Sequence of chain 1.B:
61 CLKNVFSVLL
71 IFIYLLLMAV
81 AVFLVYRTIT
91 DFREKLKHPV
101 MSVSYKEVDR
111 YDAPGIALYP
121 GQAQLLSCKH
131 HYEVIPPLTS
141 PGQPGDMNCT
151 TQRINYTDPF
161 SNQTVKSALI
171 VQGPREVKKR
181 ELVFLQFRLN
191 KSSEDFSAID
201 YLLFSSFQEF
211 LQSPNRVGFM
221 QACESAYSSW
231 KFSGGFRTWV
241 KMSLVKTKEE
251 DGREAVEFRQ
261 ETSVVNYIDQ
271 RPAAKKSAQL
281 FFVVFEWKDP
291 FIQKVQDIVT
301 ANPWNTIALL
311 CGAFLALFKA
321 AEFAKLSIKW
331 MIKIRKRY

Binding-site contacts:
Ligand atom C2 contacts residue ASN148 of chain 1.B at 2.5 Å.
Ligand atom C1 contacts residue ASN148 of chain 1.B at 1.4 Å.
Ligand atom N2 contacts residue ASN148 of chain 1.B at 2.9 Å (h-bond).
Ligand atom C5 contacts residue ASN148 of chain 1.B at 3.7 Å.
Ligand atom C8 contacts residue MET147 of chain 1.B at 4.0 Å (hydrophobic).
Ligand atom O7 contacts residue ASN148 of chain 1.B at 4.0 Å.
Ligand atom C3 contacts residue ASN148 of chain 1.B at 3.8 Å.
Ligand atom C4 contacts residue ASN148 of chain 1.B at 4.2 Å.
Ligand atom O5 contacts residue ASN148 of chain 1.B at 2.4 Å (h-bond).
Ligand atom C7 contacts residue ASN148 of chain 1.B at 3.6 Å.
Ligand atom C8 contacts residue ASN148 of chain 1.B at 4.1 Å.

The small molecule below binds the protein below.
Small molecule (SMILES): CC(=O)N[C@@H]1[C@@H](O)[C@H](O)[C@@H](CO)O[C@H]1O